This small molecule binds to this protein.
Small molecule (SMILES): NS(=O)(=O)c1ccc(OC[C@@H](O)C[Te]C[C@@H](O)COc2ccc(S(N)(=O)=O)cc2)cc1

Sequence of chain 1.A:
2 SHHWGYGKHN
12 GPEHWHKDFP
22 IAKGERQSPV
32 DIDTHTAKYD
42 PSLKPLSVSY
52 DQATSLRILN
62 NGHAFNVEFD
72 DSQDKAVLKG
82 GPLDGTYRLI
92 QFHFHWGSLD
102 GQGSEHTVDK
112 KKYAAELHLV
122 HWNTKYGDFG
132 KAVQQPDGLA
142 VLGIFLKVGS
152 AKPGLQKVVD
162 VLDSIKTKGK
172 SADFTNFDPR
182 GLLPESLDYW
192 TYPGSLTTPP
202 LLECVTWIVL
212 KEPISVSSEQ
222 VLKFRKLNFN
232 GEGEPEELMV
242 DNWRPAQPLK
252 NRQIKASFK

Binding-site contacts:
Ligand atom TE4 contacts residue SER73 of chain 1.A at 4.3 Å.
Ligand atom O1 contacts residue SER73 of chain 1.A at 4.2 Å.
Ligand atom C24 contacts residue ILE91 of chain 1.A at 3.6 Å (hydrophobic).
Ligand atom C30 contacts residue ILE91 of chain 1.A at 4.3 Å (hydrophobic).
Ligand atom C20 contacts residue LEU57 of chain 1.A at 4.5 Å (hydrophobic).
Ligand atom C23 contacts residue PHE70 of chain 1.A at 4.0 Å (hydrophobic).
Ligand atom C2 contacts residue ASP72 of chain 1.A at 2.9 Å.
Ligand atom O29 contacts residue GLN92 of chain 1.A at 3.2 Å.
Ligand atom C25 contacts residue GLU69 of chain 1.A at 4.1 Å.
Ligand atom N28 contacts residue LEU60 of chain 1.A at 4.0 Å.
Ligand atom O1 contacts residue ASP71 of chain 1.A at 3.7 Å.
Ligand atom C24 contacts residue GLU69 of chain 1.A at 3.5 Å.
Ligand atom O21 contacts residue ASP72 of chain 1.A at 4.1 Å.
Ligand atom C20 contacts residue ASP72 of chain 1.A at 3.5 Å.
Ligand atom S26 contacts residue GLN92 of chain 1.A at 4.4 Å.
Ligand atom N28 contacts residue ASN67 of chain 1.A at 3.9 Å.
Ligand atom C22 contacts residue ILE91 of chain 1.A at 4.1 Å (hydrophobic).
Ligand atom S26 contacts residue ASN67 of chain 1.A at 4.0 Å.
Ligand atom C25 contacts residue ILE91 of chain 1.A at 4.2 Å (hydrophobic).
Ligand atom O1 contacts residue LEU57 of chain 1.A at 4.5 Å.
Ligand atom O1 contacts residue ASP72 of chain 1.A at 2.9 Å (salt-bridge).
Ligand atom C23 contacts residue ILE91 of chain 1.A at 3.5 Å (hydrophobic).
Ligand atom O29 contacts residue ASN67 of chain 1.A at 3.3 Å (h-bond).
Ligand atom S26 contacts residue GLU69 of chain 1.A at 3.8 Å.
Ligand atom C23 contacts residue GLU69 of chain 1.A at 4.0 Å.
Ligand atom C31 contacts residue ILE91 of chain 1.A at 4.3 Å (hydrophobic).
Ligand atom C20 contacts residue PHE70 of chain 1.A at 3.5 Å (hydrophobic).
Ligand atom O1 contacts residue PHE70 of chain 1.A at 3.8 Å.
Ligand atom TE4 contacts residue ASP72 of chain 1.A at 2.5 Å.
Ligand atom O29 contacts residue GLU69 of chain 1.A at 3.5 Å.
Ligand atom C2 contacts residue PHE70 of chain 1.A at 4.3 Å (hydrophobic).
Ligand atom O27 contacts residue ASN67 of chain 1.A at 4.3 Å.
Ligand atom N28 contacts residue GLU69 of chain 1.A at 2.7 Å (salt-bridge).
Ligand atom C3 contacts residue ASP72 of chain 1.A at 2.4 Å.